Sequence of chain 1.A:
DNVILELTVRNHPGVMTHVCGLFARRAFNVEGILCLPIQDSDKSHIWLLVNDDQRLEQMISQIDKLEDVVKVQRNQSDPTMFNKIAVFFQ

This small molecule binds to this protein.
Small molecule (SMILES): CC(C)[C@H](N)C(=O)O

Sequence of chain 1.B:
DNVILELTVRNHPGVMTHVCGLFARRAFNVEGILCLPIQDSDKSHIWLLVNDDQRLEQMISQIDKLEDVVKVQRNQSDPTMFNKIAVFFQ

Binding-site contacts:
Ligand atom OXT contacts residue VAL23 of chain 1.B at 3.2 Å (h-bond).
Ligand atom OXT contacts residue PRO21 of chain 1.B at 4.1 Å.
Ligand atom CG2 contacts residue MET24 of chain 1.B at 4.2 Å (hydrophobic).
Ligand atom O contacts residue VAL38 of chain 1.A at 2.9 Å (h-bond).
Ligand atom CB contacts residue MET24 of chain 1.B at 4.0 Å (hydrophobic).
Ligand atom CG1 contacts residue ASN19 of chain 1.B at 4.3 Å.
Ligand atom O contacts residue PHE36 of chain 1.A at 4.3 Å.
Ligand atom CA contacts residue ASN37 of chain 1.A at 3.6 Å.
Ligand atom CA contacts residue MET24 of chain 1.B at 4.4 Å (hydrophobic).
Ligand atom CG1 contacts residue ARG18 of chain 1.B at 4.2 Å.
Ligand atom CG1 contacts residue VAL17 of chain 1.B at 3.7 Å (hydrophobic).
Ligand atom CG2 contacts residue CYS43 of chain 1.B at 3.5 Å (hydrophobic).
Ligand atom CA contacts residue HIS20 of chain 1.B at 3.0 Å.
Ligand atom CG1 contacts residue CYS43 of chain 1.B at 3.7 Å (hydrophobic).
Ligand atom C contacts residue HIS20 of chain 1.B at 3.1 Å.
Ligand atom CG2 contacts residue ILE41 of chain 1.A at 4.0 Å (hydrophobic).
Ligand atom C contacts residue PRO21 of chain 1.B at 4.1 Å (hydrophobic).
Ligand atom OXT contacts residue MET24 of chain 1.B at 3.0 Å (h-bond).
Ligand atom C contacts residue VAL38 of chain 1.A at 4.1 Å (hydrophobic).
Ligand atom C contacts residue MET24 of chain 1.B at 4.0 Å (hydrophobic).
Ligand atom OXT contacts residue HIS20 of chain 1.B at 3.4 Å (h-bond).
Ligand atom N contacts residue HIS20 of chain 1.B at 3.5 Å (h-bond).
Ligand atom N contacts residue VAL38 of chain 1.A at 2.8 Å (h-bond).
Ligand atom CB contacts residue VAL38 of chain 1.A at 4.1 Å (hydrophobic).
Ligand atom CA contacts residue ASN19 of chain 1.B at 3.9 Å.
Ligand atom O contacts residue HIS20 of chain 1.B at 3.5 Å (h-bond).
Ligand atom C contacts residue ASN37 of chain 1.A at 3.7 Å.
Ligand atom CG1 contacts residue SER52 of chain 1.B at 3.9 Å.
Ligand atom CG2 contacts residue VAL38 of chain 1.A at 3.3 Å (hydrophobic).
Ligand atom O contacts residue PRO21 of chain 1.B at 3.9 Å.
Ligand atom N contacts residue ASN19 of chain 1.B at 2.7 Å (h-bond).
Ligand atom O contacts residue GLY22 of chain 1.B at 4.2 Å.
Ligand atom CA contacts residue VAL38 of chain 1.A at 3.8 Å (hydrophobic).
Ligand atom C contacts residue GLY22 of chain 1.B at 4.1 Å.
Ligand atom CB contacts residue CYS43 of chain 1.B at 4.2 Å (hydrophobic).
Ligand atom C contacts residue VAL23 of chain 1.B at 4.1 Å (hydrophobic).
Ligand atom CA contacts residue VAL23 of chain 1.B at 4.3 Å (hydrophobic).
Ligand atom O contacts residue ASN37 of chain 1.A at 3.2 Å (h-bond).
Ligand atom OXT contacts residue GLY22 of chain 1.B at 3.5 Å (h-bond).
Ligand atom N contacts residue ASN37 of chain 1.A at 2.7 Å (h-bond).